The small molecule below binds the protein below.
Small molecule (SMILES): CC(C)C[C@H](NC(=O)[C@H](Cc1ccc(O)cc1)NC(=O)[C@H](CCC(N)=O)NC(=O)CN)C(=O)O

Sequence of chain 1.F:
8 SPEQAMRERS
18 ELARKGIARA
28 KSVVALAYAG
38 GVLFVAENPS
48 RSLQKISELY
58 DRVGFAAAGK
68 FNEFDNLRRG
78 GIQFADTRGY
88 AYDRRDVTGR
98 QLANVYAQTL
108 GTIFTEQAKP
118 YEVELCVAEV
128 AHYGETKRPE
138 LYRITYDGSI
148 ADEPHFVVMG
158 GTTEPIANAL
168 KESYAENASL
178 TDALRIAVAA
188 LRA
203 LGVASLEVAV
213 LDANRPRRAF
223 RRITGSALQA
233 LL

Sequence of chain 1.G:
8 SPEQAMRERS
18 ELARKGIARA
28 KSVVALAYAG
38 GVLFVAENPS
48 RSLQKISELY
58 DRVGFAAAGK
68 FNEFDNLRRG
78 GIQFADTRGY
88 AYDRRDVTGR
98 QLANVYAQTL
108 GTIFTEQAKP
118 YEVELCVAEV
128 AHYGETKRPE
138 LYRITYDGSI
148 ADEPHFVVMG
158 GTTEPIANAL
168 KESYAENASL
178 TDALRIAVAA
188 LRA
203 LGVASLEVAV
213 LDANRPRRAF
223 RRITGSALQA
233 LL

Binding-site contacts:
Ligand atom OXT contacts residue PHE68 of chain 1.G at 3.4 Å.
Ligand atom CD1 contacts residue GLY66 of chain 1.G at 3.7 Å.
Ligand atom CE1 contacts residue GLY23 of chain 1.G at 3.6 Å.
Ligand atom CD1 contacts residue PRO46 of chain 1.G at 3.6 Å (hydrophobic).
Ligand atom O contacts residue ALA27 of chain 1.G at 3.6 Å.
Ligand atom CA contacts residue ASP144 of chain 1.F at 3.1 Å.
Ligand atom CD1 contacts residue LYS67 of chain 1.G at 3.6 Å.
Ligand atom CA contacts residue LYS67 of chain 1.G at 3.7 Å.
Ligand atom O contacts residue GLY66 of chain 1.G at 3.8 Å.
Ligand atom CD contacts residue SER146 of chain 1.F at 3.6 Å.
Ligand atom N contacts residue ASP144 of chain 1.F at 2.8 Å (salt-bridge).
Ligand atom N contacts residue LYS67 of chain 1.G at 3.7 Å.
Ligand atom C contacts residue ASP144 of chain 1.F at 3.9 Å.
Ligand atom C contacts residue GLY66 of chain 1.G at 3.6 Å.
Ligand atom OE1 contacts residue SER146 of chain 1.F at 2.5 Å (h-bond).
Ligand atom CB contacts residue ILE147 of chain 1.F at 3.8 Å (hydrophobic).
Ligand atom CD1 contacts residue SER47 of chain 1.G at 3.7 Å.
Ligand atom O contacts residue PHE68 of chain 1.G at 2.8 Å (h-bond).
Ligand atom CE1 contacts residue LYS67 of chain 1.G at 3.9 Å.
Ligand atom NE2 contacts residue ILE147 of chain 1.F at 3.4 Å (h-bond).
Ligand atom C contacts residue LYS52 of chain 1.G at 3.9 Å.
Ligand atom O contacts residue LYS28 of chain 1.G at 3.3 Å (salt-bridge).
Ligand atom CZ contacts residue ARG26 of chain 1.G at 3.7 Å.
Ligand atom O contacts residue LYS67 of chain 1.G at 3.5 Å.
Ligand atom CD2 contacts residue ARG26 of chain 1.G at 3.9 Å.
Ligand atom C contacts residue SER146 of chain 1.F at 3.9 Å.
Ligand atom CB contacts residue ARG26 of chain 1.G at 3.7 Å.
Ligand atom CA contacts residue SER146 of chain 1.F at 3.8 Å.
Ligand atom N contacts residue SER146 of chain 1.F at 3.4 Å.
Ligand atom O contacts residue LYS52 of chain 1.G at 3.1 Å.
Ligand atom OH contacts residue ARG26 of chain 1.G at 3.0 Å (salt-bridge).
Ligand atom CD1 contacts residue GLY23 of chain 1.G at 3.7 Å.
Ligand atom CD contacts residue ILE147 of chain 1.F at 3.3 Å (hydrophobic).
Ligand atom CG contacts residue ILE147 of chain 1.F at 3.6 Å (hydrophobic).
Ligand atom CD2 contacts residue PRO46 of chain 1.G at 3.7 Å (hydrophobic).
Ligand atom OE1 contacts residue ILE147 of chain 1.F at 3.6 Å.
Ligand atom CB contacts residue ALA27 of chain 1.G at 3.7 Å (hydrophobic).
Ligand atom CB contacts residue LYS28 of chain 1.G at 3.7 Å.
Ligand atom CA contacts residue GLY66 of chain 1.G at 3.4 Å.
Ligand atom CE2 contacts residue ARG26 of chain 1.G at 3.4 Å.